A protein and the small-molecule ligand that binds it are described below.
Small molecule (SMILES): C[S@](=O)c1ccc(-c2nc(-c3ccc(F)cc3)c(-c3ccncc3)[nH]2)cc1

Sequence of chain 1.A:
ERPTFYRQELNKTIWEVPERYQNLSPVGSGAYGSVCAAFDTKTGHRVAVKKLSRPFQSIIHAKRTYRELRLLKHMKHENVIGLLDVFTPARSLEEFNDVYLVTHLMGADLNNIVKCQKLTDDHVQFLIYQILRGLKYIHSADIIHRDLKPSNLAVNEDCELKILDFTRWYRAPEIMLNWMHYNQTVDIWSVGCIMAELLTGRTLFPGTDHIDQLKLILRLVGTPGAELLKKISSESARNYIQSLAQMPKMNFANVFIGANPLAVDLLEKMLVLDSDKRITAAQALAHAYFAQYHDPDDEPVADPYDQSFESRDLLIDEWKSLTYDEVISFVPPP

Binding-site contacts:
Ligand atom CA4 contacts residue ASP168 of chain 1.A at 3.2 Å.
Ligand atom CB2 contacts residue LEU108 of chain 1.A at 3.8 Å (hydrophobic).
Ligand atom O2 contacts residue LYS152 of chain 1.A at 3.1 Å (salt-bridge).
Ligand atom CA5 contacts residue ASP168 of chain 1.A at 3.3 Å.
Ligand atom CD3 contacts residue LEU104 of chain 1.A at 3.9 Å (hydrophobic).
Ligand atom CA6 contacts residue LEU167 of chain 1.A at 4.0 Å (hydrophobic).
Ligand atom CD2 contacts residue LEU104 of chain 1.A at 3.9 Å (hydrophobic).
Ligand atom S1 contacts residue SER154 of chain 1.A at 3.5 Å (h-bond).
Ligand atom C1 contacts residue TYR35 of chain 1.A at 3.4 Å (hydrophobic).
Ligand atom CB6 contacts residue HIS107 of chain 1.A at 3.5 Å.
Ligand atom NB1 contacts residue LEU108 of chain 1.A at 3.6 Å.
Ligand atom NB1 contacts residue ALA51 of chain 1.A at 3.5 Å.
Ligand atom NC1 contacts residue LEU167 of chain 1.A at 4.0 Å.
Ligand atom CA4 contacts residue TYR35 of chain 1.A at 3.7 Å (hydrophobic).
Ligand atom NC1 contacts residue MG1 of chain 1.D at 3.6 Å.
Ligand atom CD3 contacts residue LYS53 of chain 1.A at 3.9 Å.
Ligand atom FD3 contacts residue VAL105 of chain 1.A at 3.3 Å.
Ligand atom CA5 contacts residue TYR35 of chain 1.A at 3.7 Å (hydrophobic).
Ligand atom FD3 contacts residue LEU104 of chain 1.A at 3.1 Å.
Ligand atom CD2 contacts residue LYS53 of chain 1.A at 3.6 Å.
Ligand atom CB6 contacts residue ALA51 of chain 1.A at 3.3 Å (hydrophobic).
Ligand atom NB1 contacts residue MET109 of chain 1.A at 2.8 Å (h-bond).
Ligand atom CC4 contacts residue VAL38 of chain 1.A at 4.0 Å (hydrophobic).
Ligand atom FD3 contacts residue THR106 of chain 1.A at 3.8 Å.
Ligand atom CB2 contacts residue MET109 of chain 1.A at 3.3 Å (hydrophobic).
Ligand atom O2 contacts residue ASP168 of chain 1.A at 3.5 Å (salt-bridge).
Ligand atom CB5 contacts residue ALA51 of chain 1.A at 3.7 Å (hydrophobic).
Ligand atom CD2 contacts residue ALA51 of chain 1.A at 3.5 Å (hydrophobic).
Ligand atom CC5 contacts residue LEU167 of chain 1.A at 3.9 Å (hydrophobic).
Ligand atom CD3 contacts residue THR106 of chain 1.A at 3.6 Å.
Ligand atom CA2 contacts residue SER154 of chain 1.A at 3.6 Å.
Ligand atom CA1 contacts residue MG1 of chain 1.D at 3.5 Å.
Ligand atom CD1 contacts residue THR106 of chain 1.A at 4.0 Å.
Ligand atom O2 contacts residue ASN155 of chain 1.A at 3.3 Å (h-bond).
Ligand atom CB6 contacts residue MET109 of chain 1.A at 3.5 Å (hydrophobic).
Ligand atom CB5 contacts residue THR106 of chain 1.A at 3.9 Å.
Ligand atom CB2 contacts residue ALA51 of chain 1.A at 4.0 Å (hydrophobic).
Ligand atom CD1 contacts residue LYS53 of chain 1.A at 3.8 Å.
Ligand atom CD2 contacts residue THR106 of chain 1.A at 3.5 Å.
Ligand atom O2 contacts residue SER154 of chain 1.A at 3.3 Å (h-bond).